Sequence of chain 1.U:
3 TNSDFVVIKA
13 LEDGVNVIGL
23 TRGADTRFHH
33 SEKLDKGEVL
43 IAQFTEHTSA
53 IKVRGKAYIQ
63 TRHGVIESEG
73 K

A protein and the small-molecule ligand that binds it are described below.
Small molecule (SMILES): Nc1nc(=O)c2ncn([C@@H]3O[C@H](CO[P](=O)(O)O[C@H]4[C@@H](O)[C@H](n5cnc6c(N)ncnc65)O[C@@H]4COP(=O)=O)[C@@H](OP(=O)=O)[C@H]3O)c2[nH]1

Sequence of chain 1.K:
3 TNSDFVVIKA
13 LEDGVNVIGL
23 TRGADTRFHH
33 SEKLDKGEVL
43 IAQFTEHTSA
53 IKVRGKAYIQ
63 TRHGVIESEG

Binding-site contacts:
Ligand atom O2' contacts residue ARG29 of chain 1.K at 3.7 Å.
Ligand atom N1 contacts residue LYS35 of chain 1.U at 2.9 Å (salt-bridge).
Ligand atom O2' contacts residue PHE30 of chain 1.K at 3.0 Å (h-bond).
Ligand atom C2 contacts residue HIS32 of chain 1.U at 3.9 Å.
Ligand atom N3 contacts residue HIS32 of chain 1.U at 4.0 Å.
Ligand atom C6 contacts residue PHE30 of chain 1.K at 3.2 Å (hydrophobic).
Ligand atom C2 contacts residue PHE30 of chain 1.K at 3.5 Å (hydrophobic).
Ligand atom N2 contacts residue THR28 of chain 1.K at 3.3 Å (h-bond).
Ligand atom C2' contacts residue PHE30 of chain 1.K at 3.8 Å (hydrophobic).
Ligand atom N3 contacts residue PHE30 of chain 1.K at 3.6 Å.
Ligand atom N6 contacts residue LYS35 of chain 1.U at 2.7 Å (salt-bridge).
Ligand atom O6 contacts residue GLU34 of chain 1.U at 3.4 Å (salt-bridge).
Ligand atom C2 contacts residue GLU34 of chain 1.U at 3.5 Å.
Ligand atom O6 contacts residue ARG56 of chain 1.K at 3.3 Å (salt-bridge).
Ligand atom C6 contacts residue LYS35 of chain 1.U at 3.7 Å.
Ligand atom C5 contacts residue PHE30 of chain 1.K at 3.1 Å (hydrophobic).
Ligand atom O6 contacts residue PHE30 of chain 1.K at 3.4 Å.
Ligand atom C1' contacts residue PHE30 of chain 1.K at 3.9 Å (hydrophobic).
Ligand atom C6 contacts residue GLU34 of chain 1.U at 3.5 Å.
Ligand atom C8 contacts residue PHE30 of chain 1.K at 3.7 Å (hydrophobic).
Ligand atom C6 contacts residue GLU34 of chain 1.U at 3.8 Å.
Ligand atom N2 contacts residue GLU34 of chain 1.U at 2.9 Å (salt-bridge).
Ligand atom N1 contacts residue GLU34 of chain 1.U at 2.7 Å (salt-bridge).
Ligand atom N9 contacts residue PHE30 of chain 1.K at 3.9 Å.
Ligand atom C2 contacts residue LYS35 of chain 1.U at 3.9 Å.
Ligand atom C4 contacts residue PHE30 of chain 1.K at 3.5 Å (hydrophobic).
Ligand atom O6 contacts residue LYS54 of chain 1.K at 3.1 Å (salt-bridge).
Ligand atom N3 contacts residue ARG29 of chain 1.K at 4.0 Å.
Ligand atom N6 contacts residue LYS54 of chain 1.K at 3.5 Å (salt-bridge).
Ligand atom N6 contacts residue GLU34 of chain 1.U at 3.9 Å.
Ligand atom C2 contacts residue GLU34 of chain 1.U at 3.6 Å.
Ligand atom N7 contacts residue PHE30 of chain 1.K at 3.4 Å.
Ligand atom N2 contacts residue HIS32 of chain 1.U at 3.6 Å.
Ligand atom N1 contacts residue GLU34 of chain 1.U at 3.5 Å.
Ligand atom N3 contacts residue THR28 of chain 1.K at 4.1 Å.
Ligand atom C2 contacts residue SER33 of chain 1.U at 3.3 Å.
Ligand atom C6 contacts residue LYS54 of chain 1.K at 4.0 Å.
Ligand atom N1 contacts residue PHE30 of chain 1.K at 3.3 Å.
Ligand atom C2 contacts residue THR28 of chain 1.K at 4.2 Å.
Ligand atom N1 contacts residue SER33 of chain 1.U at 3.8 Å.